Sequence of chain 1.BA:
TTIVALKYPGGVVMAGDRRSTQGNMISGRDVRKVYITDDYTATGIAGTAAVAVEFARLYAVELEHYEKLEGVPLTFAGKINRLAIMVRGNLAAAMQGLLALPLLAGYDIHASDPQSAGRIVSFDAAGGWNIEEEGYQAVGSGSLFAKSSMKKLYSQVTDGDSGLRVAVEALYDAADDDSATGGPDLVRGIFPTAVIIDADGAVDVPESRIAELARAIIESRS

A small-molecule ligand and the protein it binds are described below.
Small molecule (SMILES): Cc1cc(C(=O)N[C@@H](CC(=O)N2CCCC[C@@H]2C)C(=O)N[C@@H](C)C(=O)NCc2ccc(F)cc2F)no1

Binding-site contacts:
Ligand atom F34 contacts residue VAL53 of chain 1.BA at 3.4 Å.
Ligand atom F34 contacts residue ARG32 of chain 1.BA at 3.3 Å.
Ligand atom C01 contacts residue CIT1 of chain 1.SB at 3.1 Å.
Ligand atom C13 contacts residue GLY128 of chain 1.V at 3.1 Å.
Ligand atom C13 contacts residue ASP124 of chain 1.V at 3.3 Å.
Ligand atom C07 contacts residue ASP124 of chain 1.V at 3.4 Å.
Ligand atom C32 contacts residue ILE45 of chain 1.BA at 3.1 Å (hydrophobic).
Ligand atom C08 contacts residue SER27 of chain 1.BA at 3.4 Å.
Ligand atom C06 contacts residue THR21 of chain 1.BA at 3.6 Å.
Ligand atom C02 contacts residue GLY47 of chain 1.BA at 3.6 Å.
Ligand atom C14 contacts residue GLY128 of chain 1.V at 3.4 Å.
Ligand atom O27 contacts residue SER20 of chain 1.BA at 3.4 Å.
Ligand atom C13 contacts residue PHE123 of chain 1.V at 3.5 Å (hydrophobic).
Ligand atom C32 contacts residue ALA52 of chain 1.BA at 3.5 Å (hydrophobic).
Ligand atom C31 contacts residue ILE45 of chain 1.BA at 3.6 Å (hydrophobic).
Ligand atom C01 contacts residue THR21 of chain 1.BA at 3.6 Å.
Ligand atom C26 contacts residue GLY47 of chain 1.BA at 3.5 Å.
Ligand atom F37 contacts residue ALA49 of chain 1.BA at 3.3 Å.
Ligand atom N03 contacts residue THR21 of chain 1.BA at 2.6 Å (h-bond).
Ligand atom N28 contacts residue CIT1 of chain 1.SB at 3.4 Å (h-bond).
Ligand atom C04 contacts residue THR21 of chain 1.BA at 3.6 Å.
Ligand atom O09 contacts residue SER20 of chain 1.BA at 3.6 Å.
Ligand atom C29 contacts residue CIT1 of chain 1.SB at 3.4 Å.
Ligand atom F37 contacts residue SER20 of chain 1.BA at 3.4 Å.
Ligand atom C08 contacts residue SER20 of chain 1.BA at 3.3 Å.
Ligand atom O19 contacts residue GLN22 of chain 1.BA at 3.6 Å.
Ligand atom O05 contacts residue ALA49 of chain 1.BA at 2.9 Å (h-bond).
Ligand atom O24 contacts residue ALA126 of chain 1.V at 3.4 Å (h-bond).
Ligand atom N17 contacts residue ASP124 of chain 1.V at 2.7 Å (salt-bridge).
Ligand atom C07 contacts residue SER20 of chain 1.BA at 3.5 Å.
Ligand atom C14 contacts residue TRP129 of chain 1.V at 3.5 Å (hydrophobic).
Ligand atom N28 contacts residue GLY47 of chain 1.BA at 2.6 Å (h-bond).
Ligand atom C36 contacts residue ALA49 of chain 1.BA at 3.5 Å (hydrophobic).
Ligand atom O27 contacts residue THR21 of chain 1.BA at 3.1 Å (h-bond).
Ligand atom O09 contacts residue GLN22 of chain 1.BA at 2.8 Å (h-bond).
Ligand atom C33 contacts residue LYS33 of chain 1.BA at 3.5 Å.
Ligand atom C32 contacts residue LYS33 of chain 1.BA at 3.5 Å.
Ligand atom O24 contacts residue ALA125 of chain 1.V at 3.5 Å.
Ligand atom O09 contacts residue SER27 of chain 1.BA at 2.7 Å (h-bond).
Ligand atom C29 contacts residue THR1 of chain 1.BA at 3.3 Å.

Sequence of chain 1.V:
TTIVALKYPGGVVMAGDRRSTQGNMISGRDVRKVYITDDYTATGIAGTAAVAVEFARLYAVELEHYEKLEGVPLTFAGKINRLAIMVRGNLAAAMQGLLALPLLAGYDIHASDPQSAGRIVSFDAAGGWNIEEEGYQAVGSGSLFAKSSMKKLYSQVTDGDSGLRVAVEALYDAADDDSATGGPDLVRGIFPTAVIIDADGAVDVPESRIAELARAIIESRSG